Binding-site contacts:
Ligand atom NH2 contacts residue ARG164 of chain 1.E at 4.0 Å.
Ligand atom NH2 contacts residue THR175 of chain 1.E at 3.1 Å (h-bond).
Ligand atom NH1 contacts residue LEU176 of chain 1.E at 3.5 Å (h-bond).
Ligand atom CZ contacts residue ARG164 of chain 1.E at 3.9 Å.
Ligand atom NH2 contacts residue ARG168 of chain 1.E at 4.2 Å.
Ligand atom CZ contacts residue THR175 of chain 1.E at 3.3 Å.
Ligand atom NH1 contacts residue ALA177 of chain 1.E at 4.0 Å.
Ligand atom NH1 contacts residue THR175 of chain 1.E at 3.1 Å (h-bond).
Ligand atom NH1 contacts residue ARG164 of chain 1.E at 3.1 Å (salt-bridge).
Ligand atom NE contacts residue THR175 of chain 1.E at 3.9 Å.

Sequence of chain 1.E:
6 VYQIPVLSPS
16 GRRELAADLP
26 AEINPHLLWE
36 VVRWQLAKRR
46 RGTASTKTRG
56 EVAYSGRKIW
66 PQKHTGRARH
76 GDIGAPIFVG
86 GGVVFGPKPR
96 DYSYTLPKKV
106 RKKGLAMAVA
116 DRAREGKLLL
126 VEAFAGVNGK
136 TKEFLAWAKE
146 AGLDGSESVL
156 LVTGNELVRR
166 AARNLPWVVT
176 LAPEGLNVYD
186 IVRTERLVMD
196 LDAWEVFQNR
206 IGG

The protein below binds the small molecule below.
Small molecule (SMILES): NC(=[NH2+])NCCC[C@H](N)C(=O)O